A small-molecule ligand and the protein it binds are described below.
Small molecule (SMILES): O=C1O[C@H](CO)[C@@H](O[C@H]2O[C@H](CO)[C@@H](O)[C@H](O)[C@H]2O)[C@H](O)[C@H]1O

Sequence of chain 1.A:
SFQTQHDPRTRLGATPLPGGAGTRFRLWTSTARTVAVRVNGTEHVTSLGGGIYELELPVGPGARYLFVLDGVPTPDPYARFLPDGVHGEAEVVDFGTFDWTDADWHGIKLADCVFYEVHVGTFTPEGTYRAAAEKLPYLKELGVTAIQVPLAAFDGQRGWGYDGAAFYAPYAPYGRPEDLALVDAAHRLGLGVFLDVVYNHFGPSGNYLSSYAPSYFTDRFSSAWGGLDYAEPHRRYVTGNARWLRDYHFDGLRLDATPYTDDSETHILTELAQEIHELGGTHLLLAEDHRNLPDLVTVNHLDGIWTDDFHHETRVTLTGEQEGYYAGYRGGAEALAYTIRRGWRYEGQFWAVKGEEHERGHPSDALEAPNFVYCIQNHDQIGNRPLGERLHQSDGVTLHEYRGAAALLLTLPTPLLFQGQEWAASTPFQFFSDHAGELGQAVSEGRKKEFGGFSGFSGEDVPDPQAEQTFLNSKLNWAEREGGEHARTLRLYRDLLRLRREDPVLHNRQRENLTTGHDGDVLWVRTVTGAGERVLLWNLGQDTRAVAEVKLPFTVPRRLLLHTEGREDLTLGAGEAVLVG

Binding-site contacts:
Ligand atom C5 contacts residue GLY301 of chain 1.A at 4.1 Å.
Ligand atom C6 contacts residue GLY121 of chain 1.A at 3.8 Å.
Ligand atom O4 contacts residue HIS268 of chain 1.A at 3.5 Å (h-bond).
Ligand atom O2 contacts residue GLY300 of chain 1.A at 3.6 Å.
Ligand atom C2 contacts residue GLY301 of chain 1.A at 3.8 Å.
Ligand atom C3 contacts residue HIS268 of chain 1.A at 4.0 Å.
Ligand atom C6 contacts residue PHE269 of chain 1.A at 3.4 Å (hydrophobic).
Ligand atom C6 contacts residue HIS120 of chain 1.A at 3.5 Å.
Ligand atom O5 contacts residue GLY301 of chain 1.A at 3.3 Å.
Ligand atom O3 contacts residue ASP116 of chain 1.A at 2.9 Å (salt-bridge).
Ligand atom O6 contacts residue HIS268 of chain 1.A at 3.2 Å.
Ligand atom O4 contacts residue ASP116 of chain 1.A at 2.8 Å (salt-bridge).
Ligand atom O6 contacts residue LEU264 of chain 1.A at 3.0 Å (h-bond).
Ligand atom C6 contacts residue ASP270 of chain 1.A at 3.6 Å.
Ligand atom C6 contacts residue THR302 of chain 1.A at 3.4 Å.
Ligand atom C1 contacts residue GLY301 of chain 1.A at 4.1 Å.
Ligand atom C4 contacts residue GLY301 of chain 1.A at 4.1 Å.
Ligand atom C3 contacts residue TRP119 of chain 1.A at 4.1 Å (hydrophobic).
Ligand atom O6 contacts residue GLY301 of chain 1.A at 3.6 Å.
Ligand atom O1 contacts residue HIS120 of chain 1.A at 3.7 Å.
Ligand atom O3 contacts residue HIS268 of chain 1.A at 3.2 Å (h-bond).
Ligand atom C4 contacts residue ASP116 of chain 1.A at 3.8 Å.
Ligand atom C1 contacts residue GLY300 of chain 1.A at 4.3 Å.
Ligand atom C5 contacts residue HIS303 of chain 1.A at 4.1 Å.
Ligand atom C6 contacts residue HIS303 of chain 1.A at 3.5 Å.
Ligand atom O6 contacts residue THR302 of chain 1.A at 2.9 Å (h-bond).
Ligand atom C2 contacts residue GLY300 of chain 1.A at 3.3 Å.
Ligand atom O5 contacts residue THR302 of chain 1.A at 3.5 Å (h-bond).
Ligand atom O6 contacts residue HIS303 of chain 1.A at 3.0 Å (h-bond).
Ligand atom C3 contacts residue ASP116 of chain 1.A at 3.7 Å.
Ligand atom O4 contacts residue TRP119 of chain 1.A at 3.4 Å.
Ligand atom O4 contacts residue HIS203 of chain 1.A at 3.1 Å (h-bond).
Ligand atom C4 contacts residue HIS268 of chain 1.A at 3.5 Å.
Ligand atom O6 contacts residue PHE269 of chain 1.A at 2.9 Å (h-bond).
Ligand atom C5 contacts residue TRP119 of chain 1.A at 4.0 Å (hydrophobic).
Ligand atom C5 contacts residue HIS120 of chain 1.A at 4.1 Å.
Ligand atom C5 contacts residue THR302 of chain 1.A at 4.2 Å.
Ligand atom O5 contacts residue HIS303 of chain 1.A at 3.5 Å (h-bond).
Ligand atom C6 contacts residue TRP119 of chain 1.A at 4.1 Å (hydrophobic).
Ligand atom C6 contacts residue HIS268 of chain 1.A at 3.4 Å.